Sequence of chain 1.B:
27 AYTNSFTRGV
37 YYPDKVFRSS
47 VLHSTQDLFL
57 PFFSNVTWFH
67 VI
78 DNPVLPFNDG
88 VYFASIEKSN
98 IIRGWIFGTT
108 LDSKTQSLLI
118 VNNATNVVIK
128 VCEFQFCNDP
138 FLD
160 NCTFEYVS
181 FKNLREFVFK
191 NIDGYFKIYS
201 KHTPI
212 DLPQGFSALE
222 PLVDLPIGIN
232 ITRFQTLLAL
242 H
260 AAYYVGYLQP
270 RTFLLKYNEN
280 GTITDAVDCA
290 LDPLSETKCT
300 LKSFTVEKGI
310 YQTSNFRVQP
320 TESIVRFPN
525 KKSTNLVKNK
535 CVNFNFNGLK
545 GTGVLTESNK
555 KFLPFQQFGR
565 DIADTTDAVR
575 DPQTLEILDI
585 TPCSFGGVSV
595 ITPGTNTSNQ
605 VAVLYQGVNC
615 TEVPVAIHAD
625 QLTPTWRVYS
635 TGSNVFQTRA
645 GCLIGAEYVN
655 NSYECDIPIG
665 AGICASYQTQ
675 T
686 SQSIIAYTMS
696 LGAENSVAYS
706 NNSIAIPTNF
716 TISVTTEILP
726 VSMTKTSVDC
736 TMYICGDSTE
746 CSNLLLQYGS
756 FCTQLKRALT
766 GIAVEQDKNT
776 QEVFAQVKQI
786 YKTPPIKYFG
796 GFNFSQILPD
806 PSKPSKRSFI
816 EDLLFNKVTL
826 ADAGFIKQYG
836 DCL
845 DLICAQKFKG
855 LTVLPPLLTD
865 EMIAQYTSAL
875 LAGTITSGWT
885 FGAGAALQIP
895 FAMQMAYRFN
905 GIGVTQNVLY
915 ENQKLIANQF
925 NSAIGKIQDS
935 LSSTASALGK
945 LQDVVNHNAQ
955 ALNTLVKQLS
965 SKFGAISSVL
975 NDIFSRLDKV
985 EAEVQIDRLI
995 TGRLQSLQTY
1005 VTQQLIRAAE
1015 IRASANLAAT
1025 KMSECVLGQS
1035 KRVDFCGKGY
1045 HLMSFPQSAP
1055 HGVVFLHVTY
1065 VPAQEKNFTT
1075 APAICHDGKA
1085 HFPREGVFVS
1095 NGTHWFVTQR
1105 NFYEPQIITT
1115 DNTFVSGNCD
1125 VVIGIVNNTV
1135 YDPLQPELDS

The small molecule below binds the protein below.
Small molecule (SMILES): CC(=O)N[C@H]1[C@H](O[C@H]2[C@H](O)[C@@H](NC(C)=O)CO[C@@H]2CO)O[C@H](CO)[C@@H](O)[C@@H]1O

Binding-site contacts:
Ligand atom O5 contacts residue GLN1068 of chain 1.B at 3.9 Å.
Ligand atom O7 contacts residue ASN714 of chain 1.B at 3.1 Å (h-bond).
Ligand atom C4 contacts residue ASN714 of chain 1.B at 4.3 Å.
Ligand atom O4 contacts residue LEU919 of chain 1.B at 3.8 Å.
Ligand atom C2 contacts residue GLN1068 of chain 1.B at 4.2 Å.
Ligand atom C7 contacts residue ASN714 of chain 1.B at 3.2 Å.
Ligand atom O5 contacts residue LEU919 of chain 1.B at 4.1 Å.
Ligand atom C7 contacts residue GLN1068 of chain 1.B at 4.3 Å.
Ligand atom C6 contacts residue LEU919 of chain 1.B at 4.5 Å (hydrophobic).
Ligand atom C1 contacts residue ASN714 of chain 1.B at 1.4 Å.
Ligand atom O7 contacts residue GLN1068 of chain 1.B at 3.2 Å (h-bond).
Ligand atom C2 contacts residue ASN714 of chain 1.B at 2.5 Å.
Ligand atom C1 contacts residue GLN1068 of chain 1.B at 3.8 Å.
Ligand atom C8 contacts residue ASN714 of chain 1.B at 4.3 Å.
Ligand atom C5 contacts residue ASN714 of chain 1.B at 3.7 Å.
Ligand atom C3 contacts residue ASN714 of chain 1.B at 3.8 Å.
Ligand atom N2 contacts residue ASN714 of chain 1.B at 2.9 Å (h-bond).
Ligand atom O6 contacts residue LEU919 of chain 1.B at 3.8 Å.
Ligand atom C5 contacts residue LEU919 of chain 1.B at 4.2 Å (hydrophobic).
Ligand atom C7 contacts residue THR713 of chain 1.B at 4.2 Å.
Ligand atom O5 contacts residue ASN714 of chain 1.B at 2.4 Å (h-bond).
Ligand atom C8 contacts residue THR713 of chain 1.B at 3.6 Å.